Sequence of chain 1.G:
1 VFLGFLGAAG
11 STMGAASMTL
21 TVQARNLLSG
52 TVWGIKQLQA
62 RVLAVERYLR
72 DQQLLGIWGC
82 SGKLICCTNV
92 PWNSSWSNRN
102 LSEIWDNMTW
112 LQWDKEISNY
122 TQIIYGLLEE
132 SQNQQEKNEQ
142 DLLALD

This protein binds this small molecule.
Small molecule (SMILES): CC(=O)N[C@@H]1[C@@H](O)[C@H](O)[C@@H](CO)O[C@H]1O

Sequence of chain 1.A:
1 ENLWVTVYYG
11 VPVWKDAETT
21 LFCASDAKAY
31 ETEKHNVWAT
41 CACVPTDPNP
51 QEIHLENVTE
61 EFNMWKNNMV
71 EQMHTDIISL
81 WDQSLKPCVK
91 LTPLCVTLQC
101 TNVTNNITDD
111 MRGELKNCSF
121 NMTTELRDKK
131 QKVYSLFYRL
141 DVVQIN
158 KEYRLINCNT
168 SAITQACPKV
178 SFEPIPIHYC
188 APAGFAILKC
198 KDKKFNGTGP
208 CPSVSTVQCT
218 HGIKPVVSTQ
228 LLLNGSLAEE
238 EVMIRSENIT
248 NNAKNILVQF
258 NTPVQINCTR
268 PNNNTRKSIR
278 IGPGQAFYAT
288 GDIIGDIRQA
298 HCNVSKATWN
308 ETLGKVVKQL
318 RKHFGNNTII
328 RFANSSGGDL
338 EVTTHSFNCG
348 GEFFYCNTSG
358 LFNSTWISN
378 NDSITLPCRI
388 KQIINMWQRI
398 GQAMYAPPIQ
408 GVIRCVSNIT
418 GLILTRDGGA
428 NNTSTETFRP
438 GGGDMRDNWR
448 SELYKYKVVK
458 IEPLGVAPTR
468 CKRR

Binding-site contacts:
Ligand atom C2 contacts residue ASN101 of chain 1.G at 2.3 Å.
Ligand atom C7 contacts residue GLU1 of chain 1.A at 4.5 Å.
Ligand atom O7 contacts residue ARG100 of chain 1.G at 3.2 Å (salt-bridge).
Ligand atom C8 contacts residue ASN101 of chain 1.G at 4.1 Å.
Ligand atom C1 contacts residue ASN101 of chain 1.G at 1.4 Å.
Ligand atom C8 contacts residue ARG467 of chain 1.A at 4.5 Å.
Ligand atom O7 contacts residue LEU3 of chain 1.A at 4.1 Å.
Ligand atom C4 contacts residue ASN101 of chain 1.G at 4.2 Å.
Ligand atom C7 contacts residue LEU102 of chain 1.G at 4.1 Å (hydrophobic).
Ligand atom O7 contacts residue ASN101 of chain 1.G at 2.9 Å (h-bond).
Ligand atom O7 contacts residue LEU102 of chain 1.G at 3.6 Å.
Ligand atom O6 contacts residue ASN99 of chain 1.G at 3.3 Å (h-bond).
Ligand atom N2 contacts residue ASN101 of chain 1.G at 2.6 Å (h-bond).
Ligand atom C8 contacts residue GLU1 of chain 1.A at 3.3 Å.
Ligand atom C7 contacts residue ARG100 of chain 1.G at 4.4 Å.
Ligand atom C7 contacts residue ASN101 of chain 1.G at 2.9 Å.
Ligand atom C8 contacts residue LEU102 of chain 1.G at 4.1 Å (hydrophobic).
Ligand atom C5 contacts residue ASN101 of chain 1.G at 3.7 Å.
Ligand atom O5 contacts residue ASN101 of chain 1.G at 2.4 Å (h-bond).
Ligand atom C3 contacts residue ASN101 of chain 1.G at 3.6 Å.